This small molecule binds to this protein.
Small molecule (SMILES): NC(=[NH2+])NCCC[C@H](N)C(=O)O

Binding-site contacts:
Ligand atom O contacts residue THR77 of chain 1.B at 2.7 Å (h-bond).
Ligand atom O contacts residue MET76 of chain 1.B at 3.6 Å.
Ligand atom NH2 contacts residue GLN123 of chain 1.B at 3.2 Å (h-bond).
Ligand atom NH1 contacts residue PHE19 of chain 1.B at 3.5 Å.
Ligand atom NH1 contacts residue SER16 of chain 1.B at 3.5 Å (h-bond).
Ligand atom C contacts residue ARG82 of chain 1.B at 3.5 Å.
Ligand atom NE contacts residue PHE57 of chain 1.B at 3.3 Å.
Ligand atom O contacts residue ARG82 of chain 1.B at 2.8 Å (salt-bridge).
Ligand atom CG contacts residue GLY75 of chain 1.B at 3.3 Å.
Ligand atom CZ contacts residue PHE19 of chain 1.B at 3.5 Å (hydrophobic).
Ligand atom NH2 contacts residue SER16 of chain 1.B at 3.5 Å (h-bond).
Ligand atom OXT contacts residue ARG82 of chain 1.B at 2.8 Å (salt-bridge).
Ligand atom OXT contacts residue PHE57 of chain 1.B at 3.6 Å.
Ligand atom CD contacts residue GLY75 of chain 1.B at 3.6 Å.
Ligand atom CD contacts residue PHE19 of chain 1.B at 3.7 Å (hydrophobic).
Ligand atom CZ contacts residue ASP18 of chain 1.B at 3.8 Å.
Ligand atom CD contacts residue SER74 of chain 1.B at 3.2 Å.
Ligand atom NH1 contacts residue GLU23 of chain 1.B at 2.8 Å (salt-bridge).
Ligand atom O contacts residue PHE57 of chain 1.B at 3.8 Å.
Ligand atom OXT contacts residue THR126 of chain 1.B at 3.1 Å.
Ligand atom CZ contacts residue PHE57 of chain 1.B at 3.5 Å (hydrophobic).
Ligand atom N contacts residue ASP164 of chain 1.B at 2.8 Å (salt-bridge).
Ligand atom C contacts residue THR77 of chain 1.B at 3.7 Å.
Ligand atom N contacts residue THR77 of chain 1.B at 3.0 Å (h-bond).
Ligand atom N contacts residue GLY75 of chain 1.B at 3.0 Å (h-bond).
Ligand atom OXT contacts residue THR127 of chain 1.B at 2.8 Å (h-bond).
Ligand atom NH2 contacts residue ASP18 of chain 1.B at 2.5 Å (salt-bridge).
Ligand atom C contacts residue PHE57 of chain 1.B at 3.8 Å (hydrophobic).
Ligand atom NH1 contacts residue SER74 of chain 1.B at 3.0 Å (h-bond).
Ligand atom CD contacts residue PHE57 of chain 1.B at 3.1 Å (hydrophobic).
Ligand atom C contacts residue THR127 of chain 1.B at 3.7 Å.
Ligand atom CZ contacts residue GLN123 of chain 1.B at 3.7 Å.
Ligand atom CB contacts residue THR126 of chain 1.B at 3.6 Å.
Ligand atom NE contacts residue GLN123 of chain 1.B at 3.2 Å (h-bond).
Ligand atom CA contacts residue THR127 of chain 1.B at 3.7 Å.
Ligand atom CA contacts residue ASP164 of chain 1.B at 3.6 Å.
Ligand atom CG contacts residue PHE19 of chain 1.B at 3.0 Å (hydrophobic).
Ligand atom NH2 contacts residue PHE19 of chain 1.B at 3.6 Å.
Ligand atom O contacts residue GLY75 of chain 1.B at 3.8 Å.
Ligand atom NE contacts residue PHE19 of chain 1.B at 3.5 Å.

Sequence of chain 1.B:
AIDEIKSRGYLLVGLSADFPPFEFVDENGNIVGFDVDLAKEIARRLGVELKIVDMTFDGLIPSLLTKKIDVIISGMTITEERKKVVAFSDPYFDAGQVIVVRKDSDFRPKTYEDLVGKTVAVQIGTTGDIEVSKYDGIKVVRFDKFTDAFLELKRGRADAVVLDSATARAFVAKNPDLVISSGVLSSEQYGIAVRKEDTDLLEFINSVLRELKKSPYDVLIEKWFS